Sequence of chain 2.D:
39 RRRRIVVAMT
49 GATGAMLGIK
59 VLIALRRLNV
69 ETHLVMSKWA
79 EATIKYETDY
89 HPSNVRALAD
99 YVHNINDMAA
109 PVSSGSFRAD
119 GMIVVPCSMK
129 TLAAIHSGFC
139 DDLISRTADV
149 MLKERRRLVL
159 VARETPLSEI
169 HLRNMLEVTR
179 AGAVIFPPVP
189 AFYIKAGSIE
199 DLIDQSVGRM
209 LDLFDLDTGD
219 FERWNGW

Sequence of chain 2.F:
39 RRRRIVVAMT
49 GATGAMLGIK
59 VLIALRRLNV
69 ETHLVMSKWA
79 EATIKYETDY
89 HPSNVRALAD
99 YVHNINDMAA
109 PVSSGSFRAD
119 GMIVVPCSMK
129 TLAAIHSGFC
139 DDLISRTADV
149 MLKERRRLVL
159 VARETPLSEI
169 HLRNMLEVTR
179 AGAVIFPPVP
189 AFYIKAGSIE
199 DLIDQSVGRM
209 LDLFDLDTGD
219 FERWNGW

A protein and the small-molecule ligand that binds it are described below.
Small molecule (SMILES): CC(C)=CCO[P](=O)(O)OP(=O)(O)O

Sequence of chain 1.A:
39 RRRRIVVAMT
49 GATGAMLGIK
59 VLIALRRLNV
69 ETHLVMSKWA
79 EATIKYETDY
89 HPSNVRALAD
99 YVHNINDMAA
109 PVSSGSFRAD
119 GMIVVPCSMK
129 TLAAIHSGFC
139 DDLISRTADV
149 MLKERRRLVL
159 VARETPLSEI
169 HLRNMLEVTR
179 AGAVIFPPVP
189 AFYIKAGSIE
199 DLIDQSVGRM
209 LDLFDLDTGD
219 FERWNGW

Binding-site contacts:
Ligand atom C4 contacts residue FMN1 of chain 1.H at 3.4 Å.
Ligand atom C1 contacts residue SER112 of chain 1.A at 3.8 Å.
Ligand atom O2A contacts residue SER112 of chain 1.A at 3.7 Å.
Ligand atom PB contacts residue ARG207 of chain 2.F at 3.6 Å.
Ligand atom O3B contacts residue GLN203 of chain 2.F at 4.0 Å.
Ligand atom O3B contacts residue TYR191 of chain 2.F at 3.4 Å (h-bond).
Ligand atom C1 contacts residue FMN1 of chain 1.H at 3.6 Å.
Ligand atom PA contacts residue SER112 of chain 1.A at 3.8 Å.
Ligand atom C5 contacts residue SER112 of chain 1.A at 3.8 Å.
Ligand atom C5 contacts residue FMN1 of chain 1.H at 3.8 Å.
Ligand atom C4 contacts residue MET106 of chain 1.A at 3.7 Å (hydrophobic).
Ligand atom O1A contacts residue ARG144 of chain 1.A at 3.3 Å (salt-bridge).
Ligand atom O3B contacts residue ARG207 of chain 2.F at 2.4 Å (salt-bridge).
Ligand atom O1B contacts residue GLN203 of chain 2.F at 2.8 Å (h-bond).
Ligand atom O2B contacts residue ARG161 of chain 2.D at 3.8 Å.
Ligand atom O1A contacts residue GLU162 of chain 2.D at 2.8 Å (salt-bridge).
Ligand atom C2 contacts residue SER111 of chain 1.A at 3.9 Å.
Ligand atom C4 contacts residue TRP222 of chain 2.F at 3.2 Å (hydrophobic).
Ligand atom O2A contacts residue LYS151 of chain 1.A at 3.0 Å (salt-bridge).
Ligand atom C5 contacts residue TRP222 of chain 2.F at 3.5 Å (hydrophobic).
Ligand atom C2 contacts residue FMN1 of chain 1.H at 3.5 Å.
Ligand atom O3A contacts residue TYR191 of chain 2.F at 3.3 Å (h-bond).
Ligand atom O2A contacts residue ARG207 of chain 2.F at 3.3 Å (salt-bridge).
Ligand atom C2 contacts residue SER112 of chain 1.A at 3.8 Å.
Ligand atom C3 contacts residue FMN1 of chain 1.H at 3.6 Å.
Ligand atom O1B contacts residue TYR191 of chain 2.F at 2.9 Å (h-bond).
Ligand atom O3A contacts residue ARG161 of chain 2.D at 3.8 Å.
Ligand atom O1B contacts residue ARG161 of chain 2.D at 3.8 Å.
Ligand atom O1A contacts residue LYS151 of chain 1.A at 3.9 Å.
Ligand atom PA contacts residue GLU162 of chain 2.D at 4.0 Å.
Ligand atom O3B contacts residue SER114 of chain 1.A at 3.8 Å.
Ligand atom O1B contacts residue ALA189 of chain 2.F at 3.2 Å.
Ligand atom O1A contacts residue ARG161 of chain 2.D at 3.8 Å.
Ligand atom PB contacts residue TYR191 of chain 2.F at 3.4 Å.
Ligand atom O2A contacts residue GLY113 of chain 1.A at 3.0 Å (h-bond).
Ligand atom C5 contacts residue TYR191 of chain 2.F at 3.6 Å (hydrophobic).
Ligand atom O2B contacts residue THR163 of chain 2.D at 3.0 Å (h-bond).
Ligand atom O2B contacts residue ARG207 of chain 2.F at 3.6 Å.
Ligand atom C3 contacts residue SER112 of chain 1.A at 3.7 Å.
Ligand atom O1 contacts residue SER112 of chain 1.A at 2.9 Å (h-bond).